Sequence of chain 1.C:
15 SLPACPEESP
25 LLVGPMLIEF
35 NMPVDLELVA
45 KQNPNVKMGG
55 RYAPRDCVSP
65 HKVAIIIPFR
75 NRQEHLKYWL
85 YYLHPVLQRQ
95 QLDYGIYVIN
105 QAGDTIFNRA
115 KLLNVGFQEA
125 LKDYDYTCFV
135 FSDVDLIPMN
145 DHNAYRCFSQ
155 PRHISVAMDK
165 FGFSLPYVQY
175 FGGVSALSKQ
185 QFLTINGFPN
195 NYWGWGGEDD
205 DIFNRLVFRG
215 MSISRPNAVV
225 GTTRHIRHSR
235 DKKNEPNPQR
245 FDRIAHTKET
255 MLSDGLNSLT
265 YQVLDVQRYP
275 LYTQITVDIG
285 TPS

The protein below binds the small molecule below.
Small molecule (SMILES): CC(=O)N[C@H]1[C@H](OC[C@H]2O[C@H](OCc3ccccc3)[C@H](NC(C)=O)[C@@H](O)[C@@H]2O)O[C@H](CO)[C@@H](O)[C@@H]1O

Binding-site contacts:
Ligand atom C7 contacts residue GLY201 of chain 1.C at 3.6 Å.
Ligand atom O4 contacts residue GOL1 of chain 1.Z at 3.4 Å (h-bond).
Ligand atom O4 contacts residue TYR174 of chain 1.C at 3.3 Å.
Ligand atom C7' contacts residue ASP204 of chain 1.C at 3.7 Å.
Ligand atom O5 contacts residue TRP199 of chain 1.C at 4.0 Å.
Ligand atom C7 contacts residue ASP204 of chain 1.C at 3.5 Å.
Ligand atom C4 contacts residue ASP203 of chain 1.C at 3.6 Å.
Ligand atom C6' contacts residue ILE248 of chain 1.C at 3.8 Å (hydrophobic).
Ligand atom C1 contacts residue TYR171 of chain 1.C at 3.9 Å (hydrophobic).
Ligand atom C6 contacts residue PHE165 of chain 1.C at 3.6 Å (hydrophobic).
Ligand atom C7 contacts residue ARG244 of chain 1.C at 3.7 Å.
Ligand atom N2 contacts residue GLY201 of chain 1.C at 3.8 Å.
Ligand atom C3 contacts residue ASP203 of chain 1.C at 3.5 Å.
Ligand atom O6 contacts residue PHE165 of chain 1.C at 3.9 Å.
Ligand atom N2 contacts residue ASP204 of chain 1.C at 2.8 Å (salt-bridge).
Ligand atom C8 contacts residue PHE245 of chain 1.C at 3.9 Å (hydrophobic).
Ligand atom C6 contacts residue TYR174 of chain 1.C at 3.9 Å (hydrophobic).
Ligand atom C8 contacts residue GLY201 of chain 1.C at 3.6 Å.
Ligand atom O3 contacts residue ASP203 of chain 1.C at 2.7 Å (salt-bridge).
Ligand atom O7 contacts residue ARG244 of chain 1.C at 2.8 Å (salt-bridge).
Ligand atom O3 contacts residue ASP204 of chain 1.C at 3.6 Å.
Ligand atom C2 contacts residue ASP204 of chain 1.C at 3.8 Å.
Ligand atom O4 contacts residue ASP203 of chain 1.C at 2.7 Å (salt-bridge).
Ligand atom C3 contacts residue ASP204 of chain 1.C at 3.6 Å.
Ligand atom C1 contacts residue TYR171 of chain 1.C at 3.4 Å (hydrophobic).
Ligand atom C2 contacts residue TRP199 of chain 1.C at 3.8 Å (hydrophobic).
Ligand atom C8 contacts residue ARG244 of chain 1.C at 3.8 Å.
Ligand atom C3 contacts residue TYR171 of chain 1.C at 3.8 Å (hydrophobic).
Ligand atom O3 contacts residue GLY200 of chain 1.C at 3.9 Å.
Ligand atom O7 contacts residue GLY201 of chain 1.C at 3.9 Å.
Ligand atom O7 contacts residue TYR171 of chain 1.C at 3.4 Å.
Ligand atom C3' contacts residue ASP204 of chain 1.C at 3.7 Å.
Ligand atom C8 contacts residue ILE248 of chain 1.C at 3.8 Å (hydrophobic).
Ligand atom C8 contacts residue ASP204 of chain 1.C at 3.4 Å.
Ligand atom O7 contacts residue TRP199 of chain 1.C at 3.6 Å.
Ligand atom O3 contacts residue GLY201 of chain 1.C at 3.0 Å (h-bond).
Ligand atom C5' contacts residue ILE248 of chain 1.C at 3.7 Å (hydrophobic).
Ligand atom O6 contacts residue TRP199 of chain 1.C at 3.6 Å.
Ligand atom C7' contacts residue TYR171 of chain 1.C at 3.7 Å (hydrophobic).
Ligand atom O5 contacts residue TYR171 of chain 1.C at 3.2 Å.